A small-molecule ligand and the protein it binds are described below.
Small molecule (SMILES): Cc1cc(CCCOc2c(C)cc(-c3noc(C(F)(F)F)n3)cc2C)on1

Binding-site contacts:
Ligand atom C5 contacts residue MET214 of chain 45.A at 3.5 Å (hydrophobic).
Ligand atom C2A contacts residue PHE179 of chain 45.A at 3.6 Å (hydrophobic).
Ligand atom F1 contacts residue LEU217 of chain 45.A at 3.4 Å.
Ligand atom N1A contacts residue TYR144 of chain 45.A at 3.1 Å.
Ligand atom C1C contacts residue MET214 of chain 45.A at 3.5 Å (hydrophobic).
Ligand atom F2 contacts residue PHE179 of chain 45.A at 3.3 Å.
Ligand atom F3 contacts residue SER167 of chain 45.A at 3.8 Å.
Ligand atom O1 contacts residue MET214 of chain 45.A at 3.5 Å (h-bond).
Ligand atom C5B contacts residue TYR144 of chain 45.A at 3.5 Å (hydrophobic).
Ligand atom C5B contacts residue LEU181 of chain 45.A at 3.4 Å (hydrophobic).
Ligand atom C4 contacts residue TYR190 of chain 45.A at 3.4 Å (hydrophobic).
Ligand atom C1B contacts residue LEU181 of chain 45.A at 3.7 Å (hydrophobic).
Ligand atom F2 contacts residue TYR142 of chain 45.A at 3.6 Å.
Ligand atom CM2 contacts residue ILE122 of chain 45.A at 3.5 Å (hydrophobic).
Ligand atom C4B contacts residue LEU181 of chain 45.A at 3.5 Å (hydrophobic).
Ligand atom F2 contacts residue VAL168 of chain 45.A at 2.6 Å.
Ligand atom C2A contacts residue TYR144 of chain 45.A at 3.5 Å (hydrophobic).
Ligand atom CM3 contacts residue ASN212 of chain 45.A at 3.5 Å.
Ligand atom O1B contacts residue ILE98 of chain 45.A at 3.0 Å.
Ligand atom CM6 contacts residue LEU184 of chain 45.A at 3.0 Å (hydrophobic).
Ligand atom CM4 contacts residue TYR142 of chain 45.A at 3.5 Å (hydrophobic).
Ligand atom F3 contacts residue TYR144 of chain 45.A at 2.9 Å.
Ligand atom CM4 contacts residue PHE179 of chain 45.A at 3.8 Å (hydrophobic).
Ligand atom C3A contacts residue TYR144 of chain 45.A at 3.4 Å (hydrophobic).
Ligand atom F1 contacts residue TYR142 of chain 45.A at 3.6 Å.
Ligand atom C6B contacts residue LEU181 of chain 45.A at 3.4 Å (hydrophobic).
Ligand atom N3A contacts residue PHE179 of chain 45.A at 3.2 Å.
Ligand atom F3 contacts residue MET143 of chain 45.A at 3.3 Å.
Ligand atom F1 contacts residue PHE179 of chain 45.A at 3.8 Å.
Ligand atom N1A contacts residue PHE179 of chain 45.A at 3.7 Å.
Ligand atom CM6 contacts residue TYR144 of chain 45.A at 3.3 Å (hydrophobic).
Ligand atom C3A contacts residue PHE179 of chain 45.A at 3.4 Å (hydrophobic).
Ligand atom N3A contacts residue TYR144 of chain 45.A at 3.7 Å.
Ligand atom F3 contacts residue ALA166 of chain 45.A at 2.8 Å.
Ligand atom CM3 contacts residue TYR190 of chain 45.A at 3.5 Å (hydrophobic).
Ligand atom N1A contacts residue LEU181 of chain 45.A at 3.7 Å.
Ligand atom O1A contacts residue TYR144 of chain 45.A at 3.1 Å.
Ligand atom F3 contacts residue TYR142 of chain 45.A at 2.8 Å.
Ligand atom C1B contacts residue ILE98 of chain 45.A at 3.6 Å (hydrophobic).
Ligand atom CM6 contacts residue MET214 of chain 45.A at 3.5 Å (hydrophobic).

Sequence of chain 45.C:
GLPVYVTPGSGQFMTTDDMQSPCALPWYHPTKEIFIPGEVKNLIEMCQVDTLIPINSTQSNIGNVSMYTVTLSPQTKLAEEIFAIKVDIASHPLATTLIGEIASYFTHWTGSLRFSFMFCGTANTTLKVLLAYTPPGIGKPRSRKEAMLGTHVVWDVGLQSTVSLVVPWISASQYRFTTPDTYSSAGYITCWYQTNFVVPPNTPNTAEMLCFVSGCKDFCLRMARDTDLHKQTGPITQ

Sequence of chain 45.A:
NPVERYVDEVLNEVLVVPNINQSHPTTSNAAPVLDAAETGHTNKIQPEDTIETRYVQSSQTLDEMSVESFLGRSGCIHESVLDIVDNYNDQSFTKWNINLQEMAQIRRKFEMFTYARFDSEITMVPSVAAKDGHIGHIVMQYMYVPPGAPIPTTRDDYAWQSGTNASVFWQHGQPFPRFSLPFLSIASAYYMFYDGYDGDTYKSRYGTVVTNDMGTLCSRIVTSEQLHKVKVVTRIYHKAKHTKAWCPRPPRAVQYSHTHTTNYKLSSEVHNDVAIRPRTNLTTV